A small-molecule ligand and the protein it binds are described below.
Small molecule (SMILES): CC(=O)N[C@H]1[C@H](O[C@H]2[C@H](O)[C@@H](NC(C)=O)CO[C@@H]2CO)O[C@H](CO)[C@@H](O[C@@H]2O[C@H](CO)[C@@H](O)[C@H](O)[C@@H]2O)[C@@H]1O

Binding-site contacts:
Ligand atom C1 contacts residue ASN280 of chain 1.C at 1.5 Å.
Ligand atom C4 contacts residue ASN280 of chain 1.C at 4.4 Å.
Ligand atom C3 contacts residue ASN280 of chain 1.C at 3.9 Å.
Ligand atom C5 contacts residue ASN280 of chain 1.C at 3.8 Å.
Ligand atom C8 contacts residue ASN280 of chain 1.C at 3.8 Å.
Ligand atom C7 contacts residue GLY413 of chain 1.C at 4.4 Å.
Ligand atom C8 contacts residue ARG412 of chain 1.C at 3.7 Å.
Ligand atom O5 contacts residue ASN280 of chain 1.C at 2.4 Å (h-bond).
Ligand atom C2 contacts residue ASN280 of chain 1.C at 2.6 Å.
Ligand atom N2 contacts residue GLN414 of chain 1.C at 4.1 Å.
Ligand atom N2 contacts residue ASN280 of chain 1.C at 2.7 Å (h-bond).
Ligand atom C7 contacts residue ASN280 of chain 1.C at 3.6 Å.
Ligand atom C7 contacts residue GLN414 of chain 1.C at 3.5 Å.
Ligand atom O7 contacts residue GLN414 of chain 1.C at 3.4 Å.
Ligand atom O6 contacts residue ILE301 of chain 1.C at 4.5 Å.
Ligand atom C8 contacts residue ILE301 of chain 1.C at 4.3 Å (hydrophobic).
Ligand atom C8 contacts residue GLY413 of chain 1.C at 3.2 Å.
Ligand atom O5 contacts residue ILE301 of chain 1.C at 3.8 Å.
Ligand atom C8 contacts residue GLN414 of chain 1.C at 3.8 Å.
Ligand atom C1 contacts residue ILE301 of chain 1.C at 4.0 Å (hydrophobic).

Sequence of chain 1.C:
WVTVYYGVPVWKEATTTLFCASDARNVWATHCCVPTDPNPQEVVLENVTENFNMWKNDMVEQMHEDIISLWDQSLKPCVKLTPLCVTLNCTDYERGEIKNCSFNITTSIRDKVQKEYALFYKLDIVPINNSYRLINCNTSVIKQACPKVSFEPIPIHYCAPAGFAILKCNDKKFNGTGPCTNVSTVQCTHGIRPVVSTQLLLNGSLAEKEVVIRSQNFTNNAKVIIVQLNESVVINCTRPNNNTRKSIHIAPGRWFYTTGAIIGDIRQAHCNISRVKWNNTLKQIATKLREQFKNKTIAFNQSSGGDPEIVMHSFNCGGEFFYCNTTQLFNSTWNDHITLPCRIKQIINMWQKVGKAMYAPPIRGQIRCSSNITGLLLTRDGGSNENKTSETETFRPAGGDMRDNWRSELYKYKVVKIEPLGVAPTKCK